The protein below binds the small molecule below.
Small molecule (SMILES): CC(=O)N[C@@H]1[C@@H](O)[C@H](O)[C@@H](CO)O[C@H]1O

Binding-site contacts:
Ligand atom C2 contacts residue ASN176 of chain 2.A at 2.5 Å.
Ligand atom N2 contacts residue ASN176 of chain 2.A at 3.0 Å (h-bond).
Ligand atom C1 contacts residue ASN176 of chain 2.A at 1.4 Å.
Ligand atom C8 contacts residue ASN257 of chain 2.A at 3.2 Å.
Ligand atom O7 contacts residue ASN257 of chain 2.A at 3.2 Å (h-bond).
Ligand atom C7 contacts residue ASN176 of chain 2.A at 3.0 Å.
Ligand atom C3 contacts residue ASN176 of chain 2.A at 3.8 Å.
Ligand atom O7 contacts residue ASN176 of chain 2.A at 2.4 Å (h-bond).
Ligand atom O6 contacts residue ASN176 of chain 2.A at 4.2 Å.
Ligand atom C6 contacts residue ASN176 of chain 2.A at 4.5 Å.
Ligand atom C8 contacts residue ASN176 of chain 2.A at 4.5 Å.
Ligand atom C5 contacts residue ASN176 of chain 2.A at 3.4 Å.
Ligand atom O6 contacts residue LYS175 of chain 2.A at 4.2 Å.
Ligand atom C7 contacts residue ASN257 of chain 2.A at 3.4 Å.
Ligand atom C4 contacts residue ASN176 of chain 2.A at 4.2 Å.
Ligand atom O5 contacts residue ASN176 of chain 2.A at 2.5 Å (h-bond).

Sequence of chain 2.A:
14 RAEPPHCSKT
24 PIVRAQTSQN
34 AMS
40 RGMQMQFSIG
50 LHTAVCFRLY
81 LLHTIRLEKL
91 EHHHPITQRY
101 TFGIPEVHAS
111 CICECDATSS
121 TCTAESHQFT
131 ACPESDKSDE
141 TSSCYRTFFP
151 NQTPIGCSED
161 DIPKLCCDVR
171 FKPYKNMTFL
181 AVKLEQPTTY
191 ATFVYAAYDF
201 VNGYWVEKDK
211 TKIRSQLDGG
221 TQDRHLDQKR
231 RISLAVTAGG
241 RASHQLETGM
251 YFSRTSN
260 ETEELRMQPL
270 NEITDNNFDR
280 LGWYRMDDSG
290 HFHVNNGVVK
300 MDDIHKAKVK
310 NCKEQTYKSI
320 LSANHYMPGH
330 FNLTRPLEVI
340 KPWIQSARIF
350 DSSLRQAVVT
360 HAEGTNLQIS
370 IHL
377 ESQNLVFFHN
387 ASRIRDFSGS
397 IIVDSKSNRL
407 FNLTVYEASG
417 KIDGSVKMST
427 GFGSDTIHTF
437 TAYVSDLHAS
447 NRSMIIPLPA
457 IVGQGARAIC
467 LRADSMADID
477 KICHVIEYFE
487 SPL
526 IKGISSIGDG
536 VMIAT